Sequence of chain 1.A:
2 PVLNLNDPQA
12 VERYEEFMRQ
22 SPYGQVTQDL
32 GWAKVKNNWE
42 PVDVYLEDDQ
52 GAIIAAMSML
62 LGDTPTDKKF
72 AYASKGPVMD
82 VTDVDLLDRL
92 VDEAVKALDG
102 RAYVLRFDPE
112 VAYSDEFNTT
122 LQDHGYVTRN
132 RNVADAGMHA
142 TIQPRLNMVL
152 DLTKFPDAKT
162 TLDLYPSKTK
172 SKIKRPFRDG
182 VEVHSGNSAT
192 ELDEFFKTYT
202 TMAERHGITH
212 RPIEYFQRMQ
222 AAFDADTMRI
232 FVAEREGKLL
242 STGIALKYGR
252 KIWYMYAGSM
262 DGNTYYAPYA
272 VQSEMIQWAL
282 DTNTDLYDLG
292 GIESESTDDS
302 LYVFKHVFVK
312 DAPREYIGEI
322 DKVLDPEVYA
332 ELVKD

The small molecule below binds the protein below.
Small molecule (SMILES): C[C@H](N)C(=O)O

Binding-site contacts:
Ligand atom O contacts residue LYS3 of chain 1.B at 2.4 Å (salt-bridge).
Ligand atom N contacts residue GLY138 of chain 1.A at 4.4 Å.
Ligand atom CA contacts residue LYS3 of chain 1.B at 2.5 Å.
Ligand atom C contacts residue LYS3 of chain 1.B at 1.5 Å.
Ligand atom C contacts residue UMA1 of chain 1.B at 3.7 Å.
Ligand atom N contacts residue UMA1 of chain 1.B at 2.9 Å (h-bond).
Ligand atom CB contacts residue UMA1 of chain 1.B at 3.4 Å.
Ligand atom CA contacts residue UMA1 of chain 1.B at 3.5 Å.
Ligand atom CB contacts residue LYS3 of chain 1.B at 3.4 Å.
Ligand atom CB contacts residue MET139 of chain 1.A at 3.8 Å (hydrophobic).
Ligand atom CA contacts residue GLY138 of chain 1.A at 3.8 Å.
Ligand atom O contacts residue UMA1 of chain 1.B at 2.8 Å (h-bond).
Ligand atom CB contacts residue GLY138 of chain 1.A at 4.5 Å.
Ligand atom N contacts residue MET139 of chain 1.A at 4.3 Å.
Ligand atom CA contacts residue MET139 of chain 1.A at 4.2 Å (hydrophobic).
Ligand atom N contacts residue LYS3 of chain 1.B at 3.6 Å.

Sequence of chain 1.B:
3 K